A protein and the small-molecule ligand that binds it are described below.
Small molecule (SMILES): CC(=O)N[C@H]1[C@H](O[C@H]2[C@H](O)[C@@H](NC(C)=O)CO[C@@H]2CO)O[C@H](CO)[C@@H](O)[C@@H]1O

Binding-site contacts:
Ligand atom C2 contacts residue ASN371 of chain 1.B at 2.4 Å.
Ligand atom C1 contacts residue PRO381 of chain 1.B at 4.5 Å (hydrophobic).
Ligand atom O7 contacts residue SER398 of chain 1.B at 2.8 Å (h-bond).
Ligand atom C8 contacts residue SER369 of chain 1.B at 4.0 Å.
Ligand atom C7 contacts residue ASN371 of chain 1.B at 3.2 Å.
Ligand atom C8 contacts residue SER398 of chain 1.B at 3.8 Å.
Ligand atom O5 contacts residue ASN371 of chain 1.B at 2.3 Å (h-bond).
Ligand atom C5 contacts residue ASN371 of chain 1.B at 3.6 Å.
Ligand atom O6 contacts residue PRO381 of chain 1.B at 3.9 Å.
Ligand atom C8 contacts residue GLU400 of chain 1.B at 3.6 Å.
Ligand atom C1 contacts residue ASN371 of chain 1.B at 1.4 Å.
Ligand atom C8 contacts residue ILE399 of chain 1.B at 3.9 Å (hydrophobic).
Ligand atom C4 contacts residue ASN371 of chain 1.B at 4.2 Å.
Ligand atom C8 contacts residue ASN371 of chain 1.B at 4.4 Å.
Ligand atom C3 contacts residue ASN371 of chain 1.B at 3.7 Å.
Ligand atom C7 contacts residue SER398 of chain 1.B at 3.7 Å.
Ligand atom O5 contacts residue PRO381 of chain 1.B at 4.3 Å.
Ligand atom O7 contacts residue ASN371 of chain 1.B at 3.3 Å (h-bond).
Ligand atom N2 contacts residue ASN371 of chain 1.B at 2.8 Å (h-bond).

Sequence of chain 1.B:
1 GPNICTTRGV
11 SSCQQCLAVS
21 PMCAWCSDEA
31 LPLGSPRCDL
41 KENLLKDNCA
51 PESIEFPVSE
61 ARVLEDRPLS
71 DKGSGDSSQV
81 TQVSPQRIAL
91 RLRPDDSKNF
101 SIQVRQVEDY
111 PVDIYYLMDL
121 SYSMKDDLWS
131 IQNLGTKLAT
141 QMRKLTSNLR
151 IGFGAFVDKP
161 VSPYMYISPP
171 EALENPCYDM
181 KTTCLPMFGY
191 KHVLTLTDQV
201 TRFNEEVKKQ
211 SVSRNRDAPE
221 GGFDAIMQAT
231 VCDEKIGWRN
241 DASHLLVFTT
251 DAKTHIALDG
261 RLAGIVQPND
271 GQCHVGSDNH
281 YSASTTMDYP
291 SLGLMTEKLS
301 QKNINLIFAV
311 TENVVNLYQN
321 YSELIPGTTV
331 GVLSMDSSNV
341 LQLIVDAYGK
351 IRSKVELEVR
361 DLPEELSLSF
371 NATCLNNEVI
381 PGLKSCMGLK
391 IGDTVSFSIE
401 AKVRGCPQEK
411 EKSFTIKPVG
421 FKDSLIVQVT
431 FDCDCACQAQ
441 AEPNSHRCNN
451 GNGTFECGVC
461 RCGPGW